A protein and the small-molecule ligand that binds it are described below.
Small molecule (SMILES): CC(C)CCC[C@@H](C)[C@H]1CC[C@H]2[C@@H]3CC=C4C[C@@H](OC(=O)CCC(=O)O)CC[C@]4(C)[C@H]3CC[C@]12C

Sequence of chain 1.B:
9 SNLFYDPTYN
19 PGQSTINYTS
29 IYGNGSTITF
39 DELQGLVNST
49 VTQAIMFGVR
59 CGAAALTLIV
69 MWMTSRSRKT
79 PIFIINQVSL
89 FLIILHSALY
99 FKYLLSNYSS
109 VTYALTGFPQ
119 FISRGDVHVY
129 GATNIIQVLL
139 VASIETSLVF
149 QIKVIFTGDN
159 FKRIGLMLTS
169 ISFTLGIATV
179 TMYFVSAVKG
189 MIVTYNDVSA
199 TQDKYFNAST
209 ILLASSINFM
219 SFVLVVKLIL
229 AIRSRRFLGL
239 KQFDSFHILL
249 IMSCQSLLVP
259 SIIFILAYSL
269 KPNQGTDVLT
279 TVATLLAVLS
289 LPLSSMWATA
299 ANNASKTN

Sequence of chain 1.A:
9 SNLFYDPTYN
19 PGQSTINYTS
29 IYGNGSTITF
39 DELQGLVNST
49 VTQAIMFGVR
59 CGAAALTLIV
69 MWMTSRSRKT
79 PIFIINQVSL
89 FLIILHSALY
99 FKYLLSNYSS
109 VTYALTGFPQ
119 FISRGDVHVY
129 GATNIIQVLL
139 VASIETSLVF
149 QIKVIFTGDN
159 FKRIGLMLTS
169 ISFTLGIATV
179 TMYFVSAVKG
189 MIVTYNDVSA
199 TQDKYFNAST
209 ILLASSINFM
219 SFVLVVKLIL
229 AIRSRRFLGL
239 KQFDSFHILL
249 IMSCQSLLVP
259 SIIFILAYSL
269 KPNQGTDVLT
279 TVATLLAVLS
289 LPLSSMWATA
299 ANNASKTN

Binding-site contacts:
Ligand atom CAA contacts residue ILE67 of chain 1.B at 4.2 Å (hydrophobic).
Ligand atom CAO contacts residue VAL257 of chain 1.A at 4.3 Å (hydrophobic).
Ligand atom CAV contacts residue LEU264 of chain 1.A at 4.2 Å (hydrophobic).
Ligand atom CAU contacts residue Y011 of chain 1.O at 4.1 Å.
Ligand atom CAD contacts residue LEU264 of chain 1.A at 3.8 Å (hydrophobic).
Ligand atom CAA contacts residue GLN253 of chain 1.A at 4.4 Å.
Ligand atom CAM contacts residue Y011 of chain 1.L at 4.3 Å.
Ligand atom CAM contacts residue LEU268 of chain 1.A at 3.9 Å (hydrophobic).
Ligand atom CAZ contacts residue LEU264 of chain 1.A at 4.0 Å (hydrophobic).
Ligand atom CAK contacts residue LEU264 of chain 1.A at 4.3 Å (hydrophobic).
Ligand atom CAP contacts residue LEU284 of chain 1.A at 4.3 Å (hydrophobic).
Ligand atom CBA contacts residue ILE67 of chain 1.B at 4.5 Å (hydrophobic).
Ligand atom CBE contacts residue Y011 of chain 1.L at 4.4 Å.
Ligand atom CAI contacts residue LEU277 of chain 1.A at 4.1 Å (hydrophobic).
Ligand atom CAK contacts residue LEU277 of chain 1.A at 4.1 Å (hydrophobic).
Ligand atom CBG contacts residue Y011 of chain 1.L at 3.7 Å.
Ligand atom CBC contacts residue Y011 of chain 1.L at 3.8 Å.
Ligand atom CAN contacts residue LEU284 of chain 1.A at 4.2 Å (hydrophobic).
Ligand atom OAG contacts residue LEU268 of chain 1.A at 4.2 Å.
Ligand atom CAI contacts residue LEU264 of chain 1.A at 4.0 Å (hydrophobic).
Ligand atom CAV contacts residue Y011 of chain 1.L at 4.3 Å.
Ligand atom CAZ contacts residue Y011 of chain 1.L at 4.1 Å.
Ligand atom CAA contacts residue LEU284 of chain 1.A at 4.3 Å (hydrophobic).
Ligand atom OAW contacts residue Y011 of chain 1.L at 3.4 Å.
Ligand atom CAQ contacts residue ILE261 of chain 1.A at 3.7 Å (hydrophobic).
Ligand atom CAB contacts residue GLN253 of chain 1.A at 4.4 Å.
Ligand atom CAI contacts residue Y011 of chain 1.L at 3.7 Å.
Ligand atom CAP contacts residue Y011 of chain 1.L at 3.7 Å.
Ligand atom CAK contacts residue Y011 of chain 1.L at 3.8 Å.
Ligand atom CAP contacts residue VAL257 of chain 1.A at 4.3 Å (hydrophobic).
Ligand atom CAT contacts residue Y011 of chain 1.O at 4.3 Å.
Ligand atom CAP contacts residue ILE261 of chain 1.A at 4.3 Å (hydrophobic).
Ligand atom CAQ contacts residue Y011 of chain 1.L at 3.7 Å.
Ligand atom CBD contacts residue Y011 of chain 1.L at 4.4 Å.
Ligand atom OAF contacts residue Y011 of chain 1.L at 4.5 Å.
Ligand atom CAY contacts residue LEU268 of chain 1.A at 4.2 Å (hydrophobic).